Binding-site contacts:
Ligand atom C31 contacts residue PRO94 of chain 1.A at 3.5 Å (hydrophobic).
Ligand atom N15 contacts residue TYR92 of chain 1.A at 3.6 Å.
Ligand atom C22 contacts residue ARG17 of chain 1.A at 3.6 Å.
Ligand atom N33 contacts residue TYR92 of chain 1.A at 3.6 Å.
Ligand atom C6 contacts residue LYS21 of chain 1.A at 3.9 Å.
Ligand atom N15 contacts residue ALA93 of chain 1.A at 3.1 Å (h-bond).
Ligand atom N15 contacts residue LEU143 of chain 1.A at 3.9 Å.
Ligand atom N24 contacts residue PRO94 of chain 1.A at 3.2 Å (h-bond).
Ligand atom C17 contacts residue ALA93 of chain 1.A at 3.8 Å (hydrophobic).
Ligand atom C12 contacts residue LEU143 of chain 1.A at 3.3 Å (hydrophobic).
Ligand atom C11 contacts residue LEU143 of chain 1.A at 3.4 Å (hydrophobic).
Ligand atom C7 contacts residue LYS21 of chain 1.A at 3.0 Å.
Ligand atom C23 contacts residue PRO94 of chain 1.A at 3.3 Å (hydrophobic).
Ligand atom N13 contacts residue LEU143 of chain 1.A at 3.6 Å.
Ligand atom N18 contacts residue LEU143 of chain 1.A at 3.7 Å.
Ligand atom C31 contacts residue ALA93 of chain 1.A at 3.4 Å (hydrophobic).
Ligand atom N13 contacts residue ALA93 of chain 1.A at 3.9 Å.
Ligand atom N15 contacts residue GLU91 of chain 1.A at 3.7 Å.
Ligand atom C21 contacts residue ARG17 of chain 1.A at 3.9 Å.
Ligand atom N33 contacts residue ALA93 of chain 1.A at 2.9 Å (h-bond).
Ligand atom C21 contacts residue GLY96 of chain 1.A at 3.6 Å.
Ligand atom N10 contacts residue LEU143 of chain 1.A at 3.9 Å.
Ligand atom C8 contacts residue VAL27 of chain 1.A at 3.8 Å (hydrophobic).
Ligand atom N13 contacts residue GLU91 of chain 1.A at 3.0 Å (salt-bridge).
Ligand atom O9 contacts residue VAL27 of chain 1.A at 3.0 Å.
Ligand atom N13 contacts residue ALA40 of chain 1.A at 3.8 Å.
Ligand atom N13 contacts residue LEU74 of chain 1.A at 3.5 Å.
Ligand atom C32 contacts residue LEU19 of chain 1.A at 3.9 Å (hydrophobic).
Ligand atom C23 contacts residue ARG17 of chain 1.A at 3.2 Å.
Ligand atom C19 contacts residue GLY96 of chain 1.A at 3.8 Å.
Ligand atom C31 contacts residue TYR92 of chain 1.A at 3.7 Å (hydrophobic).
Ligand atom C16 contacts residue LEU143 of chain 1.A at 3.8 Å (hydrophobic).
Ligand atom C2 contacts residue LYS21 of chain 1.A at 3.7 Å.
Ligand atom C20 contacts residue GLY96 of chain 1.A at 3.5 Å.
Ligand atom C12 contacts residue LEU74 of chain 1.A at 3.6 Å (hydrophobic).
Ligand atom C32 contacts residue ALA93 of chain 1.A at 3.2 Å (hydrophobic).
Ligand atom C22 contacts residue PRO94 of chain 1.A at 3.6 Å (hydrophobic).
Ligand atom C6 contacts residue VAL27 of chain 1.A at 3.6 Å (hydrophobic).
Ligand atom F1 contacts residue LYS21 of chain 1.A at 3.6 Å.
Ligand atom C17 contacts residue LEU143 of chain 1.A at 3.9 Å (hydrophobic).

Sequence of chain 1.A:
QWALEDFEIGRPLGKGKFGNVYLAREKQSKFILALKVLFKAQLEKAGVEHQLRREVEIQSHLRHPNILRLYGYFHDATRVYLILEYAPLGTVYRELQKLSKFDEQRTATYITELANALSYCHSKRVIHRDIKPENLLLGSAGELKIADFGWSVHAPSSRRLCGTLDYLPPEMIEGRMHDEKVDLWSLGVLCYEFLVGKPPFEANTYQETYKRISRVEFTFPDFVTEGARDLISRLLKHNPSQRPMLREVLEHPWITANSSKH

The protein below binds the small molecule below.
Small molecule (SMILES): O=C(Nc1c[nH]nc1-c1nc2ccc(C[NH+]3CCOCC3)cc2[nH]1)c1ccc(F)cc1